Sequence of chain 1.B:
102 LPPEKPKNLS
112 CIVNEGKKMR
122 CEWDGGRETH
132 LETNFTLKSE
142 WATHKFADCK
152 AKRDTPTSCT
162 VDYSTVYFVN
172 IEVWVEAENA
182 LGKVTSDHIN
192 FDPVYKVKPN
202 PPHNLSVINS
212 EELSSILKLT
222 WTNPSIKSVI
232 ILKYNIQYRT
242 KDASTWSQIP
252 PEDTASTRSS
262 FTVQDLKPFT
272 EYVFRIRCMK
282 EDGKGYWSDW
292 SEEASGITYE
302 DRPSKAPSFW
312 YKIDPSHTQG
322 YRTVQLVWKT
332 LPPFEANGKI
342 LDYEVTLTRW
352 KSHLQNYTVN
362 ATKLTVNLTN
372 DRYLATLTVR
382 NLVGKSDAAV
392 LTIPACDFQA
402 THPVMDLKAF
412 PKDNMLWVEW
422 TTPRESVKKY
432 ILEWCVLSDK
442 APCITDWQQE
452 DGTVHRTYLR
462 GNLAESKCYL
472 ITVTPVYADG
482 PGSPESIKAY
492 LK

This protein binds this small molecule.
Small molecule (SMILES): CC(=O)N[C@@H]1[C@@H](O)[C@H](O)[C@@H](CO)O[C@H]1O

Binding-site contacts:
Ligand atom C6 contacts residue TYR322 of chain 1.B at 3.6 Å (hydrophobic).
Ligand atom C3 contacts residue ASN368 of chain 1.B at 3.8 Å.
Ligand atom C7 contacts residue ASN368 of chain 1.B at 3.5 Å.
Ligand atom N2 contacts residue ASN368 of chain 1.B at 3.2 Å (h-bond).
Ligand atom C4 contacts residue ASN368 of chain 1.B at 4.2 Å.
Ligand atom C5 contacts residue ASN368 of chain 1.B at 3.6 Å.
Ligand atom O3 contacts residue ASN368 of chain 1.B at 3.8 Å.
Ligand atom O5 contacts residue ASN368 of chain 1.B at 2.4 Å (h-bond).
Ligand atom C1 contacts residue ASN368 of chain 1.B at 1.4 Å.
Ligand atom C2 contacts residue ASN368 of chain 1.B at 2.5 Å.
Ligand atom O7 contacts residue ASN368 of chain 1.B at 3.2 Å (h-bond).
Ligand atom O6 contacts residue TYR322 of chain 1.B at 3.3 Å.
Ligand atom O6 contacts residue THR319 of chain 1.B at 3.5 Å.